Binding-site contacts:
Ligand atom C5 contacts residue ASN275 of chain 1.A at 3.1 Å.
Ligand atom C1 contacts residue ALA278 of chain 1.A at 4.4 Å (hydrophobic).
Ligand atom C6 contacts residue VAL333 of chain 1.A at 4.1 Å (hydrophobic).
Ligand atom O6 contacts residue VAL333 of chain 1.A at 4.2 Å.
Ligand atom O5 contacts residue ASN275 of chain 1.A at 1.8 Å (h-bond).
Ligand atom O6 contacts residue ALA278 of chain 1.A at 3.6 Å.
Ligand atom C2 contacts residue ASN275 of chain 1.A at 2.3 Å.
Ligand atom C5 contacts residue ALA278 of chain 1.A at 4.5 Å (hydrophobic).
Ligand atom C3 contacts residue ASN275 of chain 1.A at 3.6 Å.
Ligand atom O7 contacts residue ASN275 of chain 1.A at 3.7 Å.
Ligand atom C6 contacts residue ASN275 of chain 1.A at 4.0 Å.
Ligand atom C1 contacts residue ASN275 of chain 1.A at 1.3 Å.
Ligand atom O5 contacts residue SER277 of chain 1.A at 4.5 Å.
Ligand atom C5 contacts residue SER277 of chain 1.A at 4.1 Å.
Ligand atom O5 contacts residue ALA278 of chain 1.A at 3.6 Å.
Ligand atom C4 contacts residue ASN275 of chain 1.A at 3.8 Å.
Ligand atom N2 contacts residue ASN275 of chain 1.A at 3.1 Å (h-bond).
Ligand atom O6 contacts residue SER277 of chain 1.A at 3.8 Å.
Ligand atom C7 contacts residue ASN275 of chain 1.A at 3.7 Å.
Ligand atom C6 contacts residue ALA278 of chain 1.A at 4.2 Å (hydrophobic).

A small-molecule ligand and the protein it binds are described below.
Small molecule (SMILES): CC(=O)N[C@@H]1[C@@H](O)[C@H](O)[C@@H](CO)O[C@H]1O

Sequence of chain 1.A:
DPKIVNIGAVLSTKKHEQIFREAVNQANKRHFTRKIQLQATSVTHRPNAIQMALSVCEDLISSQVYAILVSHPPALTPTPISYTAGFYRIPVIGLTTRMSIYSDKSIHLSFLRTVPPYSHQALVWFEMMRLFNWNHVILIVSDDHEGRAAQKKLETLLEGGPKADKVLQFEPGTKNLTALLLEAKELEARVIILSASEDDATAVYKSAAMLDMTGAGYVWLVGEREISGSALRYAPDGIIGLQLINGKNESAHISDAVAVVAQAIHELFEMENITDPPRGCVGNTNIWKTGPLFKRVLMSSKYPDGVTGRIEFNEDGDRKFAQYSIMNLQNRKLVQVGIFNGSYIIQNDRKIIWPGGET